A small-molecule ligand and the protein it binds are described below.
Small molecule (SMILES): C/C=C1/[C@@H](O[C@@H]2O[C@H](CO)[C@@H](O)[C@H](O)[C@H]2O)[N@@]2[C@H]3C[C@@]45c6ccccc6N[C@@H]4[C@@H]2C[C@@H]1[C@@H]3[C@H]5OC(C)=O

Sequence of chain 4.A:
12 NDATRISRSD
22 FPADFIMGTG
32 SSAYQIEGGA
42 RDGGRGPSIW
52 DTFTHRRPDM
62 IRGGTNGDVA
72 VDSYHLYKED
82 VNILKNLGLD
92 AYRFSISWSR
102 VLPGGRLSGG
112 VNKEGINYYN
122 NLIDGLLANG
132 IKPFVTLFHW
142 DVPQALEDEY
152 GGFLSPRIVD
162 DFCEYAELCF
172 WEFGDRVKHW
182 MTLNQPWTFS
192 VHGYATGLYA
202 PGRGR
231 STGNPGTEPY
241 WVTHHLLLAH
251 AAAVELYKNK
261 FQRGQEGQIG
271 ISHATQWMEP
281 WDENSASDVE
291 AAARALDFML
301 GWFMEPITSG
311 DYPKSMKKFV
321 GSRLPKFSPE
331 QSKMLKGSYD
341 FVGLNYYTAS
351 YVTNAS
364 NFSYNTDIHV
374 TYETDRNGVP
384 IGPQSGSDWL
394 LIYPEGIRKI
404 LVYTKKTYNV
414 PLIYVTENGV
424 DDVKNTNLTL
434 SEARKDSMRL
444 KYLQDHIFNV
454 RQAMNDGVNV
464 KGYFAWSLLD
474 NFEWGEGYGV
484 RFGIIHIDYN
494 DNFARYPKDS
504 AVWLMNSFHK

Binding-site contacts:
Ligand atom O3 contacts residue GLN36 of chain 4.A at 3.2 Å (h-bond).
Ligand atom C2 contacts residue GLU420 of chain 4.A at 4.0 Å.
Ligand atom C6 contacts residue PHE485 of chain 4.A at 3.1 Å (hydrophobic).
Ligand atom C6 contacts residue GLU476 of chain 4.A at 2.8 Å.
Ligand atom CAI contacts residue HIS193 of chain 4.A at 3.7 Å.
Ligand atom C3 contacts residue TRP469 of chain 4.A at 3.7 Å (hydrophobic).
Ligand atom NAP contacts residue HIS193 of chain 4.A at 3.7 Å.
Ligand atom CBG contacts residue TRP392 of chain 4.A at 4.0 Å (hydrophobic).
Ligand atom OAC contacts residue TRP188 of chain 4.A at 4.0 Å.
Ligand atom O4 contacts residue TRP469 of chain 4.A at 2.8 Å (h-bond).
Ligand atom C4 contacts residue GLU476 of chain 4.A at 3.2 Å.
Ligand atom OAC contacts residue HIS193 of chain 4.A at 3.3 Å (h-bond).
Ligand atom NBJ contacts residue TRP392 of chain 4.A at 4.0 Å.
Ligand atom CBF contacts residue TRP392 of chain 4.A at 3.4 Å (hydrophobic).
Ligand atom O3 contacts residue TRP469 of chain 4.A at 3.6 Å.
Ligand atom O4 contacts residue GLU476 of chain 4.A at 2.7 Å (salt-bridge).
Ligand atom CAO contacts residue TRP392 of chain 4.A at 3.3 Å (hydrophobic).
Ligand atom CAN contacts residue THR189 of chain 4.A at 3.5 Å.
Ligand atom C4 contacts residue GLN36 of chain 4.A at 4.0 Å.
Ligand atom O3 contacts residue HIS140 of chain 4.A at 3.8 Å.
Ligand atom CAW contacts residue HIS193 of chain 4.A at 3.5 Å.
Ligand atom CAK contacts residue HIS193 of chain 4.A at 3.4 Å.
Ligand atom O6 contacts residue GLU476 of chain 4.A at 2.7 Å (salt-bridge).
Ligand atom CAV contacts residue TYR200 of chain 4.A at 3.3 Å (hydrophobic).
Ligand atom CAK contacts residue TYR200 of chain 4.A at 3.9 Å (hydrophobic).
Ligand atom CAI contacts residue LEU199 of chain 4.A at 3.7 Å (hydrophobic).
Ligand atom CAH contacts residue GLN186 of chain 4.A at 3.8 Å.
Ligand atom O2 contacts residue GLU420 of chain 4.A at 3.2 Å (salt-bridge).
Ligand atom CAW contacts residue TYR200 of chain 4.A at 3.6 Å (hydrophobic).
Ligand atom C5 contacts residue GLU476 of chain 4.A at 3.6 Å.
Ligand atom O6 contacts residue PHE485 of chain 4.A at 3.9 Å.
Ligand atom O2 contacts residue GLN186 of chain 4.A at 2.7 Å (h-bond).
Ligand atom C4 contacts residue TRP469 of chain 4.A at 3.7 Å (hydrophobic).
Ligand atom C2 contacts residue GLN186 of chain 4.A at 3.7 Å.
Ligand atom CBD contacts residue TYR200 of chain 4.A at 4.0 Å (hydrophobic).
Ligand atom O3 contacts residue TRP477 of chain 4.A at 3.4 Å (h-bond).
Ligand atom CAH contacts residue TYR347 of chain 4.A at 3.8 Å (hydrophobic).
Ligand atom NAP contacts residue TYR200 of chain 4.A at 3.1 Å (h-bond).
Ligand atom O4 contacts residue GLN36 of chain 4.A at 3.2 Å (h-bond).
Ligand atom O1 contacts residue GLN186 of chain 4.A at 3.6 Å.